This protein binds this small molecule.
Small molecule (SMILES): CC(=O)N[C@H]1[C@H](O[C@H]2[C@H](O)[C@@H](NC(C)=O)CO[C@@H]2CO)O[C@H](CO)[C@@H](O)[C@@H]1O

Sequence of chain 1.A:
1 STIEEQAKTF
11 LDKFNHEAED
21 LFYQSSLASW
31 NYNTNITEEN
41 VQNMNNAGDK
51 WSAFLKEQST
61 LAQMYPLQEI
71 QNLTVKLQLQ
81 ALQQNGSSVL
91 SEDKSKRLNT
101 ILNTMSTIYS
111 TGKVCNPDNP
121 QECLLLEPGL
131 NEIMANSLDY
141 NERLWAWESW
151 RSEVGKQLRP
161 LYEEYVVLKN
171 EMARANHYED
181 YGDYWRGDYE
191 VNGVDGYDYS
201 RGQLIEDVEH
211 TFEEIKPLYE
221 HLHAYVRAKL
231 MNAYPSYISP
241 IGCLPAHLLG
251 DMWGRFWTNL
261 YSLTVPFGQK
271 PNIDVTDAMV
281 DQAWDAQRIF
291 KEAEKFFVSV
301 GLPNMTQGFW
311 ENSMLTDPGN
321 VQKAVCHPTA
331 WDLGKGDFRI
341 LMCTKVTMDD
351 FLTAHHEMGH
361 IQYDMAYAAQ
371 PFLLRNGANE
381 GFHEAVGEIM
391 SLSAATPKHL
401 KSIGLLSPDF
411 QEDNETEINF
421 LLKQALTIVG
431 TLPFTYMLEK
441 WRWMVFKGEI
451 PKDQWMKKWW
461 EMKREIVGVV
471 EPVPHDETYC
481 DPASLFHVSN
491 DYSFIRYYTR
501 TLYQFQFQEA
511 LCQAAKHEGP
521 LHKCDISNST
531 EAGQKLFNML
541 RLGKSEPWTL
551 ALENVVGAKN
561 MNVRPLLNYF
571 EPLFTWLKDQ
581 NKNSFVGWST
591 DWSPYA

Binding-site contacts:
Ligand atom O6 contacts residue ASN40 of chain 1.A at 3.3 Å (h-bond).
Ligand atom O5 contacts residue ASN40 of chain 1.A at 3.1 Å (h-bond).
Ligand atom C7 contacts residue ASN35 of chain 1.A at 3.6 Å.
Ligand atom C2 contacts residue ASN35 of chain 1.A at 2.3 Å.
Ligand atom C4 contacts residue ASN35 of chain 1.A at 4.0 Å.
Ligand atom C6 contacts residue GLU39 of chain 1.A at 3.5 Å.
Ligand atom C1 contacts residue ASN35 of chain 1.A at 1.4 Å.
Ligand atom O6 contacts residue THR37 of chain 1.A at 3.1 Å (h-bond).
Ligand atom C5 contacts residue ASN35 of chain 1.A at 3.6 Å.
Ligand atom O5 contacts residue ASN35 of chain 1.A at 2.3 Å (h-bond).
Ligand atom C1 contacts residue ASN40 of chain 1.A at 3.8 Å.
Ligand atom N2 contacts residue ASN35 of chain 1.A at 2.9 Å (h-bond).
Ligand atom C5 contacts residue ASN40 of chain 1.A at 4.2 Å.
Ligand atom C1 contacts residue THR37 of chain 1.A at 4.1 Å.
Ligand atom C8 contacts residue GLN322 of chain 1.A at 3.2 Å.
Ligand atom C7 contacts residue GLN322 of chain 1.A at 4.2 Å.
Ligand atom C6 contacts residue THR37 of chain 1.A at 4.4 Å.
Ligand atom C3 contacts residue ASN35 of chain 1.A at 3.6 Å.
Ligand atom C6 contacts residue ASN40 of chain 1.A at 3.7 Å.
Ligand atom O7 contacts residue ASN35 of chain 1.A at 3.9 Å.
Ligand atom O5 contacts residue THR37 of chain 1.A at 3.9 Å.
Ligand atom O6 contacts residue GLU39 of chain 1.A at 3.3 Å.
Ligand atom O5 contacts residue GLU39 of chain 1.A at 4.3 Å.
Ligand atom C5 contacts residue GLU39 of chain 1.A at 4.3 Å.